Binding-site contacts:
Ligand atom C1 contacts residue ALA229 of chain 1.D at 4.3 Å (hydrophobic).
Ligand atom C5 contacts residue SER228 of chain 1.D at 3.9 Å.
Ligand atom C1 contacts residue TRP370 of chain 1.D at 4.2 Å (hydrophobic).
Ligand atom O6 contacts residue ALA229 of chain 1.D at 3.6 Å.
Ligand atom C4 contacts residue ASN226 of chain 1.D at 4.1 Å.
Ligand atom O7 contacts residue ASN226 of chain 1.D at 4.2 Å.
Ligand atom O6 contacts residue SER228 of chain 1.D at 3.7 Å.
Ligand atom C8 contacts residue ASN226 of chain 1.D at 4.0 Å.
Ligand atom C8 contacts residue TRP370 of chain 1.D at 4.2 Å (hydrophobic).
Ligand atom C6 contacts residue LEU374 of chain 1.D at 3.7 Å (hydrophobic).
Ligand atom N2 contacts residue TRP370 of chain 1.D at 4.3 Å.
Ligand atom C7 contacts residue TRP370 of chain 1.D at 3.9 Å (hydrophobic).
Ligand atom C6 contacts residue PRO356 of chain 1.D at 4.3 Å (hydrophobic).
Ligand atom C3 contacts residue ASN226 of chain 1.D at 3.7 Å.
Ligand atom C5 contacts residue ASN226 of chain 1.D at 3.6 Å.
Ligand atom C7 contacts residue ASN226 of chain 1.D at 3.5 Å.
Ligand atom C1 contacts residue ASN226 of chain 1.D at 1.4 Å.
Ligand atom O5 contacts residue ALA229 of chain 1.D at 3.7 Å.
Ligand atom N2 contacts residue ASN226 of chain 1.D at 2.7 Å (h-bond).
Ligand atom C6 contacts residue ALA229 of chain 1.D at 4.4 Å (hydrophobic).
Ligand atom O5 contacts residue TRP370 of chain 1.D at 4.0 Å.
Ligand atom O6 contacts residue LEU374 of chain 1.D at 3.7 Å.
Ligand atom C2 contacts residue TRP370 of chain 1.D at 3.9 Å (hydrophobic).
Ligand atom C2 contacts residue ASN226 of chain 1.D at 2.4 Å.
Ligand atom O5 contacts residue ASN226 of chain 1.D at 2.3 Å (h-bond).
Ligand atom C1 contacts residue SER228 of chain 1.D at 3.9 Å.
Ligand atom O5 contacts residue SER228 of chain 1.D at 3.9 Å.
Ligand atom O7 contacts residue TRP370 of chain 1.D at 3.6 Å.
Ligand atom C8 contacts residue THR225 of chain 1.D at 4.5 Å.

A protein and the small-molecule ligand that binds it are described below.
Small molecule (SMILES): CC(=O)N[C@H]1[C@H](O[C@H]2[C@H](O)[C@@H](NC(C)=O)CO[C@@H]2CO)O[C@H](CO)[C@@H](O[C@@H]2O[C@H](CO)[C@@H](O)[C@H](O)[C@@H]2O)[C@@H]1O

Sequence of chain 1.D:
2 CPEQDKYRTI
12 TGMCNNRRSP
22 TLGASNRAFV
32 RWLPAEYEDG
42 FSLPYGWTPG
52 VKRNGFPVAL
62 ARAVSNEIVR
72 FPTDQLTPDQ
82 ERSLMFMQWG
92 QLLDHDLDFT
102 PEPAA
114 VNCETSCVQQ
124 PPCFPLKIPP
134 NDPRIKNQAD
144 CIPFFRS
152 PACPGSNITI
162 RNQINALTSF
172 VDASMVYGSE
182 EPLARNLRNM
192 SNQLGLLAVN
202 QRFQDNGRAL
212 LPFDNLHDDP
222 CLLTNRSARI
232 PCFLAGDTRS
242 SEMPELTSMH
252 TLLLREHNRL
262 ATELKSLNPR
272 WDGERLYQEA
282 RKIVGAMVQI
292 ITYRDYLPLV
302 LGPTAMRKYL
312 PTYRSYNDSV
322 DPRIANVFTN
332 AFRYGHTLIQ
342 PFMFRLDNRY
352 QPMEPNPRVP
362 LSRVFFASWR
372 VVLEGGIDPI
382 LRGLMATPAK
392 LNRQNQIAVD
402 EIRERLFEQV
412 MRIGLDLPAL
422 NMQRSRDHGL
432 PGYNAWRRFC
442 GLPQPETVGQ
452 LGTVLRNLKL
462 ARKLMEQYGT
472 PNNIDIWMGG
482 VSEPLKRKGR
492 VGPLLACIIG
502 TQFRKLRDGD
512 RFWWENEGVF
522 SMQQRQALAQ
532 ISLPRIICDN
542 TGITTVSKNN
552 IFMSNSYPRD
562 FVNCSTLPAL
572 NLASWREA